A small-molecule ligand and the protein it binds are described below.
Small molecule (SMILES): CC(=O)[C@H]1CC[C@H]2[C@@H]3CC=C4C[C@@H](O)CC[C@]4(C)[C@H]3CC[C@]12C

Sequence of chain 1.B:
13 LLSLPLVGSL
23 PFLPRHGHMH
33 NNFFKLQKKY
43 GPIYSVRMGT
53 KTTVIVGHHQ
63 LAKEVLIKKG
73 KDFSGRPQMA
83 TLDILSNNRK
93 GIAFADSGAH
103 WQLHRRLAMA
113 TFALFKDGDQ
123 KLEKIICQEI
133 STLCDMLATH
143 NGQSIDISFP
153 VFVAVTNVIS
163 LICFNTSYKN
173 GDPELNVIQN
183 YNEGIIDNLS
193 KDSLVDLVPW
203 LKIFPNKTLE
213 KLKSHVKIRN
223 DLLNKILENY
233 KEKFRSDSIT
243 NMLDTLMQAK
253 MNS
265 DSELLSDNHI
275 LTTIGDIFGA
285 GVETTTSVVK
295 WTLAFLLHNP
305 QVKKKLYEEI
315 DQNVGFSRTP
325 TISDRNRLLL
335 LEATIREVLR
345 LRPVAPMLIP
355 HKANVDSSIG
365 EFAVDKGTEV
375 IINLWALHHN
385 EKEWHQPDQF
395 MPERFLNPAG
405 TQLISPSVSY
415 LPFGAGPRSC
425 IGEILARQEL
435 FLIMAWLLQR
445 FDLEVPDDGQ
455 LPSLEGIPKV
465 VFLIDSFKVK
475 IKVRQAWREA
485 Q

Binding-site contacts:
Ligand atom C1 contacts residue GLY283 of chain 1.B at 3.8 Å.
Ligand atom O3 contacts residue ASN184 of chain 1.B at 2.9 Å (h-bond).
Ligand atom C16 contacts residue ILE353 of chain 1.B at 4.0 Å (hydrophobic).
Ligand atom O3 contacts residue ILE187 of chain 1.B at 3.7 Å.
Ligand atom C6 contacts residue LEU87 of chain 1.B at 4.0 Å (hydrophobic).
Ligand atom C18 contacts residue ILE353 of chain 1.B at 4.2 Å (hydrophobic).
Ligand atom C16 contacts residue ALA284 of chain 1.B at 4.0 Å (hydrophobic).
Ligand atom C6 contacts residue ASP280 of chain 1.B at 3.6 Å.
Ligand atom C14 contacts residue ALA284 of chain 1.B at 3.9 Å (hydrophobic).
Ligand atom C7 contacts residue PHE96 of chain 1.B at 4.1 Å (hydrophobic).
Ligand atom C11 contacts residue VAL465 of chain 1.B at 4.1 Å (hydrophobic).
Ligand atom O20 contacts residue ILE353 of chain 1.B at 3.5 Å.
Ligand atom C15 contacts residue ALA95 of chain 1.B at 3.3 Å (hydrophobic).
Ligand atom C12 contacts residue VAL465 of chain 1.B at 3.9 Å (hydrophobic).
Ligand atom C19 contacts residue LEU191 of chain 1.B at 3.8 Å (hydrophobic).
Ligand atom C3 contacts residue ASN184 of chain 1.B at 3.8 Å.
Ligand atom C1 contacts residue GLU287 of chain 1.B at 3.7 Å.
Ligand atom C2 contacts residue ILE187 of chain 1.B at 4.1 Å (hydrophobic).
Ligand atom C19 contacts residue LEU87 of chain 1.B at 4.0 Å (hydrophobic).
Ligand atom C9 contacts residue ALA284 of chain 1.B at 4.0 Å (hydrophobic).
Ligand atom O20 contacts residue HEM1 of chain 1.G at 3.6 Å.
Ligand atom C4 contacts residue ARG221 of chain 1.B at 4.0 Å.
Ligand atom C17 contacts residue ALA284 of chain 1.B at 3.9 Å (hydrophobic).
Ligand atom C2 contacts residue GLU287 of chain 1.B at 4.0 Å.
Ligand atom C3 contacts residue GLY283 of chain 1.B at 3.8 Å.
Ligand atom C16 contacts residue ALA95 of chain 1.B at 4.0 Å (hydrophobic).
Ligand atom C9 contacts residue GLY283 of chain 1.B at 3.9 Å.
Ligand atom C4 contacts residue ILE187 of chain 1.B at 4.0 Å (hydrophobic).
Ligand atom C6 contacts residue GLY283 of chain 1.B at 4.0 Å.
Ligand atom C16 contacts residue HEM1 of chain 1.G at 3.9 Å.
Ligand atom C18 contacts residue VAL464 of chain 1.B at 3.7 Å (hydrophobic).
Ligand atom C21 contacts residue VAL348 of chain 1.B at 3.5 Å (hydrophobic).
Ligand atom C18 contacts residue PHE96 of chain 1.B at 4.0 Å (hydrophobic).
Ligand atom C7 contacts residue ASP280 of chain 1.B at 3.5 Å.
Ligand atom C5 contacts residue LEU87 of chain 1.B at 4.0 Å (hydrophobic).
Ligand atom C8 contacts residue PHE96 of chain 1.B at 4.1 Å (hydrophobic).
Ligand atom C5 contacts residue GLY283 of chain 1.B at 3.9 Å.
Ligand atom C4 contacts residue LEU87 of chain 1.B at 3.6 Å (hydrophobic).
Ligand atom C21 contacts residue THR288 of chain 1.B at 3.2 Å.
Ligand atom C2 contacts residue ILE188 of chain 1.B at 4.0 Å (hydrophobic).